Binding-site contacts:
Ligand atom C28 contacts residue ILE367 of chain 1.A at 4.1 Å (hydrophobic).
Ligand atom C19 contacts residue LEU75 of chain 1.B at 3.8 Å (hydrophobic).
Ligand atom C6 contacts residue ASN72 of chain 1.B at 3.6 Å.
Ligand atom C6 contacts residue PHE69 of chain 1.B at 4.1 Å (hydrophobic).
Ligand atom C40 contacts residue PHE364 of chain 1.A at 3.8 Å (hydrophobic).
Ligand atom C18 contacts residue ASN72 of chain 1.B at 3.9 Å.
Ligand atom C31 contacts residue ILE367 of chain 1.A at 4.0 Å (hydrophobic).
Ligand atom O61 contacts residue ASN72 of chain 1.B at 3.3 Å (h-bond).
Ligand atom C43 contacts residue PHE364 of chain 1.A at 3.9 Å (hydrophobic).
Ligand atom C57 contacts residue HIS71 of chain 1.B at 3.1 Å.
Ligand atom C28 contacts residue TRP371 of chain 1.A at 3.6 Å (hydrophobic).
Ligand atom C18 contacts residue PHE69 of chain 1.B at 3.7 Å (hydrophobic).
Ligand atom C43 contacts residue TRP79 of chain 1.B at 3.8 Å (hydrophobic).
Ligand atom C40 contacts residue PHE46 of chain 1.B at 3.8 Å (hydrophobic).
Ligand atom O16 contacts residue ASN72 of chain 1.B at 3.3 Å (h-bond).
Ligand atom O5 contacts residue ASN72 of chain 1.B at 3.0 Å (h-bond).
Ligand atom C34 contacts residue LEU50 of chain 1.B at 3.8 Å (hydrophobic).
Ligand atom C25 contacts residue LEU75 of chain 1.B at 3.7 Å (hydrophobic).
Ligand atom O5 contacts residue PHE69 of chain 1.B at 4.0 Å.
Ligand atom C37 contacts residue TRP79 of chain 1.B at 3.6 Å (hydrophobic).
Ligand atom C34 contacts residue ILE367 of chain 1.A at 4.1 Å (hydrophobic).
Ligand atom C1 contacts residue ASN72 of chain 1.B at 4.0 Å.
Ligand atom C31 contacts residue TRP79 of chain 1.B at 3.9 Å (hydrophobic).
Ligand atom C4 contacts residue ASN72 of chain 1.B at 4.0 Å.
Ligand atom C43 contacts residue PHE46 of chain 1.B at 4.1 Å (hydrophobic).
Ligand atom C19 contacts residue TRP371 of chain 1.A at 3.5 Å (hydrophobic).
Ligand atom C57 contacts residue PHE69 of chain 1.B at 3.7 Å (hydrophobic).
Ligand atom O61 contacts residue HIS71 of chain 1.B at 2.9 Å (h-bond).
Ligand atom C40 contacts residue LEU50 of chain 1.B at 3.8 Å (hydrophobic).
Ligand atom C37 contacts residue LEU75 of chain 1.B at 3.9 Å (hydrophobic).
Ligand atom C22 contacts residue LEU75 of chain 1.B at 3.6 Å (hydrophobic).
Ligand atom C25 contacts residue TRP371 of chain 1.A at 4.0 Å (hydrophobic).
Ligand atom C18 contacts residue LEU75 of chain 1.B at 4.1 Å (hydrophobic).
Ligand atom C57 contacts residue ASN72 of chain 1.B at 4.2 Å.
Ligand atom C4 contacts residue PHE69 of chain 1.B at 3.8 Å (hydrophobic).
Ligand atom C22 contacts residue TRP371 of chain 1.A at 3.5 Å (hydrophobic).
Ligand atom C18 contacts residue TRP371 of chain 1.A at 3.9 Å (hydrophobic).
Ligand atom C31 contacts residue PHE364 of chain 1.A at 3.8 Å (hydrophobic).
Ligand atom C28 contacts residue ALA368 of chain 1.A at 4.2 Å (hydrophobic).
Ligand atom C31 contacts residue ALA368 of chain 1.A at 3.8 Å (hydrophobic).

Sequence of chain 1.A:
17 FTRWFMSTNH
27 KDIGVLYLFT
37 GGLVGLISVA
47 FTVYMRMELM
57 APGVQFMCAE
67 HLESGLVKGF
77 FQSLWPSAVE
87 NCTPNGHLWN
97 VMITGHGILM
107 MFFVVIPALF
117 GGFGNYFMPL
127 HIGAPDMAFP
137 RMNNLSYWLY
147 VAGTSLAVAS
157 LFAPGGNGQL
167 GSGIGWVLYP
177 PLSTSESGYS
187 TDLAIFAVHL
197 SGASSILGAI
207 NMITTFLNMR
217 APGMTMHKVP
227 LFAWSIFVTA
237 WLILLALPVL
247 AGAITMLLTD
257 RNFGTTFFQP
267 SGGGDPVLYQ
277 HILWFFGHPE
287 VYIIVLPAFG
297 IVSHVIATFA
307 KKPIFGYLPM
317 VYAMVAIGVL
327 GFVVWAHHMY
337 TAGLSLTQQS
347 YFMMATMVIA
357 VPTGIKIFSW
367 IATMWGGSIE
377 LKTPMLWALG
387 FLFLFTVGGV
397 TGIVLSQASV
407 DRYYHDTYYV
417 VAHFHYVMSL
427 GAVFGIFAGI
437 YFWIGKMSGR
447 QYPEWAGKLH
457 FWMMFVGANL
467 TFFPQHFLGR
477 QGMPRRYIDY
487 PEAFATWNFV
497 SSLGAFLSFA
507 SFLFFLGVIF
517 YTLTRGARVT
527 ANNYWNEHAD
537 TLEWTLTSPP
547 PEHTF

The small molecule below binds the protein below.
Small molecule (SMILES): CCCCCCCCCCO[C@@H]1O[C@H](CO)[C@@H](O[C@H]2O[C@H](CO)[C@@H](O)[C@H](O)[C@H]2O)[C@H](O)[C@H]1O

Sequence of chain 1.B:
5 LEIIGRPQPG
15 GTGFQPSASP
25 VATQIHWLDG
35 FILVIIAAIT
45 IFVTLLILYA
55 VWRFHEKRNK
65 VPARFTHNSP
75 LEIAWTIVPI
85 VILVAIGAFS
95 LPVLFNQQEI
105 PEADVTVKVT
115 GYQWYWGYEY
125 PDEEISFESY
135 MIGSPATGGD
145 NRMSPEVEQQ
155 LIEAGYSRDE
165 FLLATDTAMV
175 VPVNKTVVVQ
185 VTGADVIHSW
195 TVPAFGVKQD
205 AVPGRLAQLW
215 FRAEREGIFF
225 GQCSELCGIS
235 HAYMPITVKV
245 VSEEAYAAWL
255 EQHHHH